This protein binds this small molecule.
Small molecule (SMILES): CC(=O)N[C@@H]1[C@@H](O)[C@H](O)[C@@H](CO)O[C@H]1O

Sequence of chain 1.A:
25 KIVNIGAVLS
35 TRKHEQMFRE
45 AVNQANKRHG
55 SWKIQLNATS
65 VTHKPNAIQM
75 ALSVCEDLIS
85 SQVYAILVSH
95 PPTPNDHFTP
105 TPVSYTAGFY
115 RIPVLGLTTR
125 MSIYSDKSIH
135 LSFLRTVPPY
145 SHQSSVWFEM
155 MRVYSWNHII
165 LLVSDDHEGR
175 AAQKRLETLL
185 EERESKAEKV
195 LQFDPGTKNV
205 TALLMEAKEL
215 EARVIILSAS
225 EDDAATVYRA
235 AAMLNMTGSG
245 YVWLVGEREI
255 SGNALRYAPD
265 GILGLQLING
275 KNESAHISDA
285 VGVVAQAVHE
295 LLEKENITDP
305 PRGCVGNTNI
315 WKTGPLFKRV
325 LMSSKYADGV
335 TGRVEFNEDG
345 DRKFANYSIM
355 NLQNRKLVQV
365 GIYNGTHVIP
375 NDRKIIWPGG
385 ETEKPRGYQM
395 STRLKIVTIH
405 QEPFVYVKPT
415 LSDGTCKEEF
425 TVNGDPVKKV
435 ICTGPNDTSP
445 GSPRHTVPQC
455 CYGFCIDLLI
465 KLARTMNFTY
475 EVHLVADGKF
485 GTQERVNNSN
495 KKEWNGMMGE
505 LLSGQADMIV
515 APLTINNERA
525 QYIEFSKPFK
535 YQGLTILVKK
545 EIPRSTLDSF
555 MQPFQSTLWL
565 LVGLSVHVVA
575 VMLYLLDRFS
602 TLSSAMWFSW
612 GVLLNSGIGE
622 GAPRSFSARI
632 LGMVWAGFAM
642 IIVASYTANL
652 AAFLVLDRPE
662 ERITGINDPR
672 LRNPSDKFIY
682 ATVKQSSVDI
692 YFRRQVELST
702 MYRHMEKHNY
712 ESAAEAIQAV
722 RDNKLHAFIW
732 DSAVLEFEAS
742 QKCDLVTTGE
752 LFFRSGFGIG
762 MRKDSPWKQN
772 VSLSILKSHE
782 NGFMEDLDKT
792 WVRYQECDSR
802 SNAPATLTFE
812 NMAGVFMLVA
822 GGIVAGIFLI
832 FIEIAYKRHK

Binding-site contacts:
Ligand atom C5 contacts residue ASN239 of chain 1.A at 3.6 Å.
Ligand atom C7 contacts residue ASN239 of chain 1.A at 3.2 Å.
Ligand atom C8 contacts residue ASN239 of chain 1.A at 4.0 Å.
Ligand atom C3 contacts residue ASN239 of chain 1.A at 3.9 Å.
Ligand atom N2 contacts residue ASN239 of chain 1.A at 2.9 Å (h-bond).
Ligand atom O6 contacts residue MET237 of chain 1.A at 3.9 Å.
Ligand atom O7 contacts residue ASN239 of chain 1.A at 3.5 Å (h-bond).
Ligand atom O5 contacts residue MET237 of chain 1.A at 3.9 Å.
Ligand atom C1 contacts residue ASN239 of chain 1.A at 1.5 Å.
Ligand atom C4 contacts residue ASN239 of chain 1.A at 4.3 Å.
Ligand atom O5 contacts residue ASN239 of chain 1.A at 2.4 Å (h-bond).
Ligand atom C2 contacts residue ASN239 of chain 1.A at 2.6 Å.